Sequence of chain 1.A:
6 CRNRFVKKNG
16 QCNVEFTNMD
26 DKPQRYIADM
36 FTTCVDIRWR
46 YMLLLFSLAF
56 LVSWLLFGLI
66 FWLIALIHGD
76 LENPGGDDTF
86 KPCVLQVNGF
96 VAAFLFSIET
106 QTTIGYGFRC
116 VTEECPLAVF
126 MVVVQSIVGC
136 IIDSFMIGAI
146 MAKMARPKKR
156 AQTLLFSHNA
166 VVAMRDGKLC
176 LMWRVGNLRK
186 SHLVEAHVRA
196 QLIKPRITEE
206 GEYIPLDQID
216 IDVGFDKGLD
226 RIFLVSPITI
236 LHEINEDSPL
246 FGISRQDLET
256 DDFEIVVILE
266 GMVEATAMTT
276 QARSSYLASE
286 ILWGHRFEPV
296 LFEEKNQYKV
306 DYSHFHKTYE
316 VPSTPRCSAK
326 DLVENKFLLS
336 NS

Sequence of chain 4.A:
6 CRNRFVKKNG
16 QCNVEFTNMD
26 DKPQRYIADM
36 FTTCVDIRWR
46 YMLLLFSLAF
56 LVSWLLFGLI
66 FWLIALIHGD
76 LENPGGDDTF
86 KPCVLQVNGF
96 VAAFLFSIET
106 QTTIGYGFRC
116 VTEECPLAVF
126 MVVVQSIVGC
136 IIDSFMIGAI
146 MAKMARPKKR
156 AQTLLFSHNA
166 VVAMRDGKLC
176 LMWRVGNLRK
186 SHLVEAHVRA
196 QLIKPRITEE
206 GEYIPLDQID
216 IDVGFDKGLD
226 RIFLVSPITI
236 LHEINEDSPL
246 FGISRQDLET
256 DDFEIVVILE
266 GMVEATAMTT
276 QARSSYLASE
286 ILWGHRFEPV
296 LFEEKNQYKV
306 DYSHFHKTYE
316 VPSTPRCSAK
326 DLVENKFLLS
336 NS

The protein below binds the small molecule below.
Small molecule (SMILES): CCCCCCCC(=O)OC[C@H](COP(=O)(O)O[C@@H]1[C@H](O)[C@H](O)[C@@H](OP(=O)(O)O)[C@H](OP(=O)(O)O)[C@H]1O)OC(=O)CCCCCCC

Binding-site contacts:
Ligand atom O51 contacts residue LYS153 of chain 4.A at 3.6 Å (salt-bridge).
Ligand atom O12 contacts residue ARG43 of chain 4.A at 3.6 Å.
Ligand atom O53 contacts residue LYS148 of chain 4.A at 3.3 Å (salt-bridge).
Ligand atom P1 contacts residue ARG43 of chain 4.A at 3.8 Å.
Ligand atom O53 contacts residue ILE42 of chain 4.A at 3.9 Å.
Ligand atom C1B contacts residue ARG45 of chain 4.A at 4.2 Å.
Ligand atom C4A contacts residue PHE140 of chain 1.A at 3.8 Å (hydrophobic).
Ligand atom O11 contacts residue ARG45 of chain 4.A at 3.7 Å.
Ligand atom O43 contacts residue LYS154 of chain 4.A at 3.4 Å (salt-bridge).
Ligand atom O6 contacts residue TRP44 of chain 4.A at 3.4 Å.
Ligand atom C1A contacts residue TRP44 of chain 4.A at 3.8 Å (hydrophobic).
Ligand atom O12 contacts residue TRP44 of chain 4.A at 3.7 Å.
Ligand atom C2 contacts residue ARG43 of chain 4.A at 4.1 Å.
Ligand atom O3C contacts residue ARG45 of chain 4.A at 4.1 Å.
Ligand atom O6 contacts residue ARG43 of chain 4.A at 3.6 Å.
Ligand atom O2 contacts residue ARG43 of chain 4.A at 3.4 Å (salt-bridge).
Ligand atom O51 contacts residue ARG151 of chain 4.A at 2.9 Å (salt-bridge).
Ligand atom O13 contacts residue TRP44 of chain 4.A at 3.6 Å.
Ligand atom O2C contacts residue TRP44 of chain 4.A at 3.4 Å.
Ligand atom O3C contacts residue TRP44 of chain 4.A at 4.2 Å.
Ligand atom O1B contacts residue LEU48 of chain 4.A at 3.7 Å.
Ligand atom P1 contacts residue TRP44 of chain 4.A at 4.2 Å.
Ligand atom P5 contacts residue ARG151 of chain 4.A at 3.4 Å.
Ligand atom O1B contacts residue ARG45 of chain 4.A at 3.2 Å.
Ligand atom O53 contacts residue ARG151 of chain 4.A at 3.6 Å.
Ligand atom O5 contacts residue LYS154 of chain 4.A at 3.9 Å.
Ligand atom O52 contacts residue LYS154 of chain 4.A at 3.3 Å (salt-bridge).
Ligand atom O51 contacts residue LYS154 of chain 4.A at 3.3 Å (salt-bridge).
Ligand atom O1 contacts residue TRP44 of chain 4.A at 3.6 Å.
Ligand atom O1A contacts residue TRP44 of chain 4.A at 4.0 Å.
Ligand atom O43 contacts residue GLN157 of chain 4.A at 3.9 Å.
Ligand atom O4 contacts residue LYS154 of chain 4.A at 4.1 Å.
Ligand atom O52 contacts residue ARG151 of chain 4.A at 3.5 Å (salt-bridge).
Ligand atom O1 contacts residue ARG43 of chain 4.A at 3.5 Å.
Ligand atom O53 contacts residue ASP41 of chain 4.A at 3.5 Å (salt-bridge).
Ligand atom P5 contacts residue LYS154 of chain 4.A at 3.7 Å.
Ligand atom O12 contacts residue ARG45 of chain 4.A at 2.8 Å (salt-bridge).
Ligand atom C1B contacts residue LEU48 of chain 4.A at 4.1 Å (hydrophobic).
Ligand atom P1 contacts residue ARG45 of chain 4.A at 3.9 Å.
Ligand atom O11 contacts residue ARG43 of chain 4.A at 3.1 Å (salt-bridge).